This protein binds this small molecule.
Small molecule (SMILES): O=C(O)[C@H]1/C(=C/CO)O[C@@H]2CC(=O)N21

Binding-site contacts:
Ligand atom O2 contacts residue LEU97 of chain 1.A at 3.8 Å.
Ligand atom C4 contacts residue ALA144 of chain 1.A at 3.8 Å (hydrophobic).
Ligand atom C4 contacts residue GLN156 of chain 1.A at 3.6 Å.
Ligand atom C2 contacts residue TYR205 of chain 1.A at 3.6 Å (hydrophobic).
Ligand atom C5 contacts residue VAL149 of chain 1.A at 3.9 Å (hydrophobic).
Ligand atom O5 contacts residue THR187 of chain 1.A at 2.6 Å (h-bond).
Ligand atom C3 contacts residue ALA144 of chain 1.A at 3.6 Å (hydrophobic).
Ligand atom O2 contacts residue ARG208 of chain 1.A at 3.5 Å (salt-bridge).
Ligand atom C6 contacts residue MET95 of chain 1.A at 3.5 Å (hydrophobic).
Ligand atom C6 contacts residue NDP1 of chain 1.E at 3.7 Å.
Ligand atom C8 contacts residue THR187 of chain 1.A at 3.5 Å.
Ligand atom C7 contacts residue LEU192 of chain 1.A at 3.8 Å (hydrophobic).
Ligand atom O3 contacts residue SER142 of chain 1.A at 2.5 Å (h-bond).
Ligand atom C4 contacts residue TYR155 of chain 1.A at 3.9 Å (hydrophobic).
Ligand atom C7 contacts residue NDP1 of chain 1.E at 3.1 Å.
Ligand atom O2 contacts residue VAL149 of chain 1.A at 3.8 Å.
Ligand atom C8 contacts residue TYR205 of chain 1.A at 3.6 Å (hydrophobic).
Ligand atom O4 contacts residue ARG208 of chain 1.A at 3.5 Å (salt-bridge).
Ligand atom O3 contacts residue TYR155 of chain 1.A at 2.9 Å (h-bond).
Ligand atom N1 contacts residue ARG208 of chain 1.A at 3.5 Å (salt-bridge).
Ligand atom O1 contacts residue TYR155 of chain 1.A at 3.5 Å.
Ligand atom C4 contacts residue ALA152 of chain 1.A at 3.5 Å (hydrophobic).
Ligand atom O1 contacts residue ILE143 of chain 1.A at 4.0 Å.
Ligand atom C7 contacts residue MET95 of chain 1.A at 3.7 Å (hydrophobic).
Ligand atom O1 contacts residue SER142 of chain 1.A at 3.6 Å (h-bond).
Ligand atom C8 contacts residue ARG208 of chain 1.A at 3.9 Å.
Ligand atom C1 contacts residue MET95 of chain 1.A at 3.7 Å (hydrophobic).
Ligand atom C7 contacts residue TYR155 of chain 1.A at 3.6 Å (hydrophobic).
Ligand atom O1 contacts residue ALA144 of chain 1.A at 3.5 Å.
Ligand atom O2 contacts residue ALA152 of chain 1.A at 3.9 Å.
Ligand atom C5 contacts residue ALA152 of chain 1.A at 4.0 Å (hydrophobic).
Ligand atom O4 contacts residue THR187 of chain 1.A at 3.5 Å (h-bond).
Ligand atom C7 contacts residue SER142 of chain 1.A at 3.8 Å.
Ligand atom O5 contacts residue TYR205 of chain 1.A at 2.7 Å (h-bond).
Ligand atom C2 contacts residue ARG208 of chain 1.A at 4.0 Å.
Ligand atom O4 contacts residue ILE143 of chain 1.A at 3.6 Å.
Ligand atom C6 contacts residue TYR205 of chain 1.A at 3.5 Å (hydrophobic).
Ligand atom C5 contacts residue ARG208 of chain 1.A at 3.8 Å.
Ligand atom C1 contacts residue TYR205 of chain 1.A at 4.0 Å (hydrophobic).
Ligand atom O3 contacts residue NDP1 of chain 1.E at 3.2 Å.

Sequence of chain 1.A:
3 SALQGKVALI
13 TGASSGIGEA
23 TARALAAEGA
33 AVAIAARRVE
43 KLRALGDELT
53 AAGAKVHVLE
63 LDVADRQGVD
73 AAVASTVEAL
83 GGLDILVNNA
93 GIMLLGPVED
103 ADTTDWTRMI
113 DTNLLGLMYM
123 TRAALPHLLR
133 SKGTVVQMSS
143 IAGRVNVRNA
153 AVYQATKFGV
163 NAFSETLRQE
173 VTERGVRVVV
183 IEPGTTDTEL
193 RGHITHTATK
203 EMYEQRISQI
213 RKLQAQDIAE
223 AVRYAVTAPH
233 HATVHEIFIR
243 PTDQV